Binding-site contacts:
Ligand atom CL20 contacts residue LEU236 of chain 1.B at 2.4 Å.
Ligand atom C7 contacts residue SER105 of chain 1.B at 3.1 Å.
Ligand atom C2 contacts residue SER214 of chain 1.A at 3.6 Å.
Ligand atom N15 contacts residue SER214 of chain 1.A at 3.0 Å (h-bond).
Ligand atom N8 contacts residue SER239 of chain 1.B at 2.7 Å (h-bond).
Ligand atom N10 contacts residue PRO102 of chain 1.B at 3.5 Å (h-bond).
Ligand atom C5 contacts residue SER214 of chain 1.A at 3.7 Å.
Ligand atom O17 contacts residue SER105 of chain 1.B at 2.9 Å (h-bond).
Ligand atom C4 contacts residue LEU244 of chain 1.B at 3.5 Å (hydrophobic).
Ligand atom C9 contacts residue PRO102 of chain 1.B at 2.8 Å (hydrophobic).
Ligand atom CL19 contacts residue LEU236 of chain 1.B at 3.8 Å.
Ligand atom CL20 contacts residue SER239 of chain 1.B at 3.3 Å.
Ligand atom CL19 contacts residue ILE89 of chain 1.A at 3.7 Å.
Ligand atom O16 contacts residue PRO102 of chain 1.B at 2.9 Å.
Ligand atom CL11 contacts residue LEU244 of chain 1.B at 3.3 Å.
Ligand atom C4 contacts residue SER214 of chain 1.A at 3.7 Å.
Ligand atom S1 contacts residue SER105 of chain 1.B at 3.4 Å (h-bond).
Ligand atom C6 contacts residue PHE103 of chain 1.B at 3.7 Å (hydrophobic).
Ligand atom C5 contacts residue PHE103 of chain 1.B at 3.5 Å (hydrophobic).
Ligand atom C2 contacts residue SER105 of chain 1.B at 3.7 Å.
Ligand atom N8 contacts residue PRO102 of chain 1.B at 3.6 Å (h-bond).
Ligand atom S1 contacts residue PRO102 of chain 1.B at 3.8 Å.
Ligand atom C6 contacts residue SER214 of chain 1.A at 3.4 Å.
Ligand atom O17 contacts residue LYS215 of chain 1.A at 3.4 Å (salt-bridge).
Ligand atom O14 contacts residue SER105 of chain 1.B at 2.7 Å (h-bond).
Ligand atom C7 contacts residue MET104 of chain 1.B at 3.8 Å (hydrophobic).
Ligand atom O14 contacts residue MET104 of chain 1.B at 3.3 Å.
Ligand atom C7 contacts residue SER214 of chain 1.A at 3.4 Å.
Ligand atom CL11 contacts residue ASP245 of chain 1.B at 3.3 Å.
Ligand atom O13 contacts residue LYS248 of chain 1.B at 3.3 Å.
Ligand atom C18 contacts residue SER239 of chain 1.B at 3.7 Å.
Ligand atom O16 contacts residue SER105 of chain 1.B at 3.4 Å (h-bond).
Ligand atom C4 contacts residue PHE103 of chain 1.B at 3.5 Å (hydrophobic).
Ligand atom N8 contacts residue SER214 of chain 1.A at 3.1 Å (h-bond).
Ligand atom C4 contacts residue SER239 of chain 1.B at 3.6 Å.
Ligand atom C3 contacts residue SER214 of chain 1.A at 3.3 Å.
Ligand atom C3 contacts residue SER239 of chain 1.B at 3.6 Å.
Ligand atom C9 contacts residue SER239 of chain 1.B at 3.8 Å.
Ligand atom C18 contacts residue LEU236 of chain 1.B at 3.7 Å (hydrophobic).
Ligand atom N10 contacts residue LYS215 of chain 1.A at 3.5 Å.

Sequence of chain 1.B:
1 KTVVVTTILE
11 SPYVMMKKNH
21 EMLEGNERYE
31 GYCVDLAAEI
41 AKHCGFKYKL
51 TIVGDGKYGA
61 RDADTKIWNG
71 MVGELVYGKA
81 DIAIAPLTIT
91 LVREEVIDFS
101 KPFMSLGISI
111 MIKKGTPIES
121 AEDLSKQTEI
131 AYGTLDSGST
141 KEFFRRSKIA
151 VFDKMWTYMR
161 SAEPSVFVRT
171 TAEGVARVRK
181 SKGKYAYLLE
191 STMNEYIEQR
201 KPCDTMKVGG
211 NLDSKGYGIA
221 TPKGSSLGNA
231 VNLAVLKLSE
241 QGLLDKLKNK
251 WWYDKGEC

The small molecule below binds the protein below.
Small molecule (SMILES): NS(=O)(=O)c1cc2c(cc1Cl)N[C@@H](C(Cl)Cl)NS2(=O)=O

Sequence of chain 1.A:
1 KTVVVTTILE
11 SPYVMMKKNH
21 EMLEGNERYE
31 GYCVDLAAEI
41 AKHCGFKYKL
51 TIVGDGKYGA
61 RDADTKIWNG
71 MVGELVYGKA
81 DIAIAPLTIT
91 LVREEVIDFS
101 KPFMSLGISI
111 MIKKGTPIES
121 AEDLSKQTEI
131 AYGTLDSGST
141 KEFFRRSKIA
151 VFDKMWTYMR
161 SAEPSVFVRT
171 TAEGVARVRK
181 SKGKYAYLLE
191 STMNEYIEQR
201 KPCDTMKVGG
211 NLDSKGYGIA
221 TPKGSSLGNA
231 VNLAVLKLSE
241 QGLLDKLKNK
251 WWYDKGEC